Sequence of chain 1.D:
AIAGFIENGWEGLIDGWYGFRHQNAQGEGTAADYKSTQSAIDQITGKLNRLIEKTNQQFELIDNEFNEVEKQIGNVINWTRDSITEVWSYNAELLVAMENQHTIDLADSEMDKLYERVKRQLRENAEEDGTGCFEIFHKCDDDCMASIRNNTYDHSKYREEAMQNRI

Sequence of chain 1.C:
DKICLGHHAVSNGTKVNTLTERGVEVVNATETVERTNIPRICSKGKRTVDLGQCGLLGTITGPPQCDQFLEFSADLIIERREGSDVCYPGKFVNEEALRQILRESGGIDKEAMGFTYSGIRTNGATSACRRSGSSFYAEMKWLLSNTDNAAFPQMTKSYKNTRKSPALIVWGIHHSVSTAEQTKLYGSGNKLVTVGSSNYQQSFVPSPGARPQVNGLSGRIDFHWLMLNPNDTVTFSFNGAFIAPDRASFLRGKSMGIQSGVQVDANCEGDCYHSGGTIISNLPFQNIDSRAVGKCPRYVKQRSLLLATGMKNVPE

This small molecule binds to this protein.
Small molecule (SMILES): CC(=O)N[C@H]1[C@H](O[C@H]2[C@H](O)[C@@H](NC(C)=O)CO[C@@H]2CO)O[C@H](CO)[C@@H](O[C@@H]2O[C@H](CO)[C@@H](O)[C@H](O)[C@@H]2O)[C@@H]1O

Binding-site contacts:
Ligand atom C8 contacts residue THR34 of chain 1.C at 3.5 Å.
Ligand atom C4 contacts residue ASN32 of chain 1.C at 4.2 Å.
Ligand atom C8 contacts residue NAG1 of chain 1.P at 4.0 Å.
Ligand atom C6 contacts residue LEU52 of chain 1.D at 4.2 Å (hydrophobic).
Ligand atom C7 contacts residue ASN32 of chain 1.C at 3.7 Å.
Ligand atom O6 contacts residue THR313 of chain 1.C at 3.8 Å.
Ligand atom C3 contacts residue ASN32 of chain 1.C at 3.8 Å.
Ligand atom O5 contacts residue ASN32 of chain 1.C at 2.2 Å (h-bond).
Ligand atom C6 contacts residue THR34 of chain 1.C at 4.4 Å.
Ligand atom C5 contacts residue THR313 of chain 1.C at 4.2 Å.
Ligand atom O5 contacts residue THR313 of chain 1.C at 3.1 Å (h-bond).
Ligand atom C6 contacts residue ASN32 of chain 1.C at 4.5 Å.
Ligand atom C1 contacts residue ASN32 of chain 1.C at 1.4 Å.
Ligand atom O6 contacts residue THR34 of chain 1.C at 3.2 Å.
Ligand atom C7 contacts residue NAG1 of chain 1.P at 4.5 Å.
Ligand atom C6 contacts residue THR313 of chain 1.C at 4.0 Å.
Ligand atom C2 contacts residue ASN32 of chain 1.C at 2.5 Å.
Ligand atom O7 contacts residue ASN32 of chain 1.C at 4.0 Å.
Ligand atom C5 contacts residue ASN32 of chain 1.C at 3.6 Å.
Ligand atom N2 contacts residue ASN32 of chain 1.C at 3.0 Å (h-bond).
Ligand atom C8 contacts residue NAG2 of chain 1.P at 4.3 Å.
Ligand atom O6 contacts residue LEU52 of chain 1.D at 4.3 Å.
Ligand atom C1 contacts residue THR313 of chain 1.C at 3.8 Å.
Ligand atom N2 contacts residue NAG1 of chain 1.P at 3.9 Å.